Sequence of chain 1.D:
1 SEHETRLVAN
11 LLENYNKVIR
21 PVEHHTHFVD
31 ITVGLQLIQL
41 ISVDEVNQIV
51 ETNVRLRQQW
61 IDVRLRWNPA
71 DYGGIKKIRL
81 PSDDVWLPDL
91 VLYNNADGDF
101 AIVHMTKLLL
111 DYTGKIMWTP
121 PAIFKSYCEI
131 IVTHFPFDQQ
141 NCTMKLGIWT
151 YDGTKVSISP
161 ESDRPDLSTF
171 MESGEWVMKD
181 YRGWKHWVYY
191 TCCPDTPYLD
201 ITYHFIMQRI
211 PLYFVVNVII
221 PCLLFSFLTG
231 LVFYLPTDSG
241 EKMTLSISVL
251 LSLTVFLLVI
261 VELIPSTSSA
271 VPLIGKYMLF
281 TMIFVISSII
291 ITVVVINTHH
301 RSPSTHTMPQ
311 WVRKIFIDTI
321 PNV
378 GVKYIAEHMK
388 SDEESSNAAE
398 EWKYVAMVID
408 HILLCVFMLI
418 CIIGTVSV

Binding-site contacts:
Ligand atom C7 contacts residue ASN141 of chain 1.D at 3.2 Å.
Ligand atom C3 contacts residue TRP184 of chain 1.D at 3.9 Å (hydrophobic).
Ligand atom O2 contacts residue HIS186 of chain 1.D at 3.8 Å.
Ligand atom C6 contacts residue THR143 of chain 1.D at 3.7 Å.
Ligand atom O6 contacts residue TRP187 of chain 1.D at 3.8 Å.
Ligand atom C3 contacts residue TRP187 of chain 1.D at 3.6 Å (hydrophobic).
Ligand atom C2 contacts residue HIS186 of chain 1.D at 3.7 Å.
Ligand atom O4 contacts residue HIS204 of chain 1.D at 3.7 Å.
Ligand atom C6 contacts residue LYS185 of chain 1.D at 3.5 Å.
Ligand atom O5 contacts residue TRP184 of chain 1.D at 4.0 Å.
Ligand atom C7 contacts residue HIS186 of chain 1.D at 3.3 Å.
Ligand atom C5 contacts residue TRP187 of chain 1.D at 3.9 Å (hydrophobic).
Ligand atom N2 contacts residue ASN141 of chain 1.D at 2.9 Å (h-bond).
Ligand atom C4 contacts residue TRP184 of chain 1.D at 4.0 Å (hydrophobic).
Ligand atom O5 contacts residue TRP184 of chain 1.D at 3.6 Å (h-bond).
Ligand atom O7 contacts residue THR202 of chain 1.D at 3.6 Å.
Ligand atom C5 contacts residue HIS204 of chain 1.D at 3.8 Å.
Ligand atom O3 contacts residue TRP187 of chain 1.D at 3.8 Å.
Ligand atom O7 contacts residue TRP184 of chain 1.D at 4.0 Å.
Ligand atom C1 contacts residue LYS185 of chain 1.D at 3.7 Å.
Ligand atom C2 contacts residue ASN141 of chain 1.D at 2.5 Å.
Ligand atom C1 contacts residue ASN141 of chain 1.D at 1.4 Å.
Ligand atom C8 contacts residue ILE206 of chain 1.D at 3.8 Å (hydrophobic).
Ligand atom O7 contacts residue HIS186 of chain 1.D at 3.0 Å.
Ligand atom O5 contacts residue ASN141 of chain 1.D at 2.3 Å (h-bond).
Ligand atom C6 contacts residue TRP184 of chain 1.D at 3.9 Å (hydrophobic).
Ligand atom C1 contacts residue TRP184 of chain 1.D at 3.9 Å (hydrophobic).
Ligand atom O2 contacts residue TRP187 of chain 1.D at 4.0 Å.
Ligand atom C5 contacts residue ASN141 of chain 1.D at 3.6 Å.
Ligand atom O5 contacts residue TRP187 of chain 1.D at 3.5 Å.
Ligand atom C5 contacts residue TRP184 of chain 1.D at 3.6 Å (hydrophobic).
Ligand atom O7 contacts residue ASN141 of chain 1.D at 3.1 Å (h-bond).
Ligand atom N2 contacts residue HIS186 of chain 1.D at 3.6 Å (h-bond).
Ligand atom O4 contacts residue TRP187 of chain 1.D at 3.2 Å (h-bond).
Ligand atom N2 contacts residue ILE206 of chain 1.D at 3.8 Å.
Ligand atom O6 contacts residue TRP184 of chain 1.D at 4.0 Å.
Ligand atom C2 contacts residue TRP184 of chain 1.D at 3.9 Å (hydrophobic).
Ligand atom C3 contacts residue ASN141 of chain 1.D at 3.8 Å.
Ligand atom O3 contacts residue HIS186 of chain 1.D at 2.9 Å (h-bond).
Ligand atom C8 contacts residue HIS186 of chain 1.D at 3.7 Å.

A protein and the small-molecule ligand that binds it are described below.
Small molecule (SMILES): CC(=O)N[C@H]1[C@H](O[C@H]2[C@H](O)[C@@H](NC(C)=O)CO[C@@H]2CO)O[C@H](CO)[C@@H](O[C@@H]2O[C@H](CO[C@H]3O[C@H](CO[C@H]4O[C@H](CO)[C@@H](O)[C@H](O)[C@@H]4O)[C@@H](O)[C@H](O)[C@@H]3O)[C@@H](O)[C@H](O[C@H]3O[C@H](CO)[C@@H](O)[C@H](O)[C@@H]3O)[C@@H]2O)[C@@H]1O